The small molecule below binds the protein below.
Small molecule (SMILES): C=C[C@H]1CN(Cc2ccccn2)C(=O)[C@@H]2CCC[C@H]1N2[S@@](=O)(=NC)c1cc(Cl)cc(Cl)c1

Binding-site contacts:
Ligand atom NAP contacts residue TYR101 of chain 1.A at 3.1 Å (h-bond).
Ligand atom CAG contacts residue TRP78 of chain 1.A at 3.7 Å (hydrophobic).
Ligand atom OAD contacts residue PHE118 of chain 1.A at 3.4 Å.
Ligand atom SAC contacts residue TYR101 of chain 1.A at 3.8 Å.
Ligand atom CAA contacts residue TYR101 of chain 1.A at 3.2 Å (hydrophobic).
Ligand atom O contacts residue ILE75 of chain 1.A at 2.8 Å (h-bond).
Ligand atom C contacts residue TYR101 of chain 1.A at 3.1 Å (hydrophobic).
Ligand atom CBF contacts residue ASP56 of chain 1.A at 2.9 Å.
Ligand atom CLBB contacts residue SER106 of chain 1.A at 2.3 Å.
Ligand atom NAB contacts residue TYR101 of chain 1.A at 3.3 Å (h-bond).
Ligand atom CBD contacts residue ASP56 of chain 1.A at 3.5 Å.
Ligand atom CAN contacts residue GLN73 of chain 1.A at 3.5 Å.
Ligand atom CAF contacts residue TYR45 of chain 1.A at 3.5 Å (hydrophobic).
Ligand atom OAD contacts residue PHE55 of chain 1.A at 3.5 Å.
Ligand atom CAH contacts residue PHE65 of chain 1.A at 3.7 Å (hydrophobic).
Ligand atom CAA contacts residue PHE118 of chain 1.A at 3.5 Å (hydrophobic).
Ligand atom CLBE contacts residue ASP56 of chain 1.A at 3.4 Å.
Ligand atom OAD contacts residue ASP56 of chain 1.A at 3.5 Å (salt-bridge).
Ligand atom CAA contacts residue LEU116 of chain 1.A at 3.7 Å (hydrophobic).
Ligand atom CAQ contacts residue TYR101 of chain 1.A at 3.8 Å (hydrophobic).
Ligand atom CA contacts residue TYR101 of chain 1.A at 3.3 Å (hydrophobic).
Ligand atom CAZ contacts residue TYR101 of chain 1.A at 3.0 Å (hydrophobic).
Ligand atom CAH contacts residue TRP78 of chain 1.A at 3.5 Å (hydrophobic).
Ligand atom O contacts residue TYR101 of chain 1.A at 3.5 Å (h-bond).
Ligand atom CAY contacts residue TYR101 of chain 1.A at 3.9 Å (hydrophobic).
Ligand atom CAW contacts residue PHE65 of chain 1.A at 3.7 Å (hydrophobic).
Ligand atom O contacts residue VAL74 of chain 1.A at 3.0 Å.
Ligand atom CAA contacts residue PHE55 of chain 1.A at 3.1 Å (hydrophobic).
Ligand atom CAX contacts residue ASP56 of chain 1.A at 3.9 Å.
Ligand atom CBA contacts residue SER106 of chain 1.A at 3.8 Å.
Ligand atom CAW contacts residue TYR45 of chain 1.A at 3.6 Å (hydrophobic).
Ligand atom OAD contacts residue TYR45 of chain 1.A at 3.5 Å.
Ligand atom CB contacts residue TRP78 of chain 1.A at 3.6 Å (hydrophobic).
Ligand atom N contacts residue TYR101 of chain 1.A at 3.6 Å (h-bond).
Ligand atom NAM contacts residue TYR101 of chain 1.A at 3.4 Å (h-bond).
Ligand atom CAA contacts residue ILE110 of chain 1.A at 3.2 Å (hydrophobic).
Ligand atom CAG contacts residue TYR45 of chain 1.A at 3.5 Å (hydrophobic).
Ligand atom CAH contacts residue VAL74 of chain 1.A at 3.9 Å (hydrophobic).
Ligand atom CLBE contacts residue PHE55 of chain 1.A at 3.5 Å.
Ligand atom NAB contacts residue PHE118 of chain 1.A at 3.5 Å.

Sequence of chain 1.A:
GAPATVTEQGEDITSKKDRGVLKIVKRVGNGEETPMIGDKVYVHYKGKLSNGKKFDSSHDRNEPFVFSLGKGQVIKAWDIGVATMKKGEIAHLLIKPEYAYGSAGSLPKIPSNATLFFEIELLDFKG